Sequence of chain 1.Z:
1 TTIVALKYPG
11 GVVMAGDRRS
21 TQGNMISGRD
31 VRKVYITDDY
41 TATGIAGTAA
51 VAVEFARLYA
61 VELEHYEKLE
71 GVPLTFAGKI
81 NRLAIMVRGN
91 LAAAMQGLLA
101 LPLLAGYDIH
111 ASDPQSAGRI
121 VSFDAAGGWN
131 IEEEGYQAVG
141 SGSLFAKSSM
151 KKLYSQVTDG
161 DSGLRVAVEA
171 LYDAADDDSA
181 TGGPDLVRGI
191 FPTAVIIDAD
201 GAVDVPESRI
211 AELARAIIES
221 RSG

A protein and the small-molecule ligand that binds it are described below.
Small molecule (SMILES): CC[C@H]1C(=O)N[C@](C=O)([C@@H](O)[C@@H]2C=CCCC2)[C@@]1(C)O

Binding-site contacts:
Ligand atom C18 contacts residue LYS33 of chain 1.Z at 3.9 Å.
Ligand atom O14 contacts residue THR21 of chain 1.Z at 3.5 Å (h-bond).
Ligand atom C19 contacts residue VAL31 of chain 1.Z at 3.5 Å (hydrophobic).
Ligand atom O6 contacts residue ALA180 of chain 1.Z at 3.9 Å.
Ligand atom C20 contacts residue SER20 of chain 1.Z at 4.1 Å.
Ligand atom N9 contacts residue GLY47 of chain 1.Z at 2.9 Å (h-bond).
Ligand atom C5 contacts residue ALA180 of chain 1.Z at 3.2 Å (hydrophobic).
Ligand atom C3 contacts residue THR21 of chain 1.Z at 3.4 Å.
Ligand atom C11 contacts residue GLY47 of chain 1.Z at 4.0 Å.
Ligand atom O12 contacts residue ALA46 of chain 1.Z at 3.7 Å.
Ligand atom O6 contacts residue SER141 of chain 1.Z at 3.9 Å.
Ligand atom C18 contacts residue VAL31 of chain 1.Z at 3.9 Å (hydrophobic).
Ligand atom O12 contacts residue THR1 of chain 1.Z at 2.3 Å (h-bond).
Ligand atom C17 contacts residue GLY47 of chain 1.Z at 4.0 Å.
Ligand atom C5 contacts residue ARG19 of chain 1.Z at 3.8 Å.
Ligand atom C17 contacts residue ALA52 of chain 1.Z at 3.8 Å (hydrophobic).
Ligand atom C5 contacts residue THR21 of chain 1.Z at 3.5 Å.
Ligand atom C13 contacts residue ARG19 of chain 1.Z at 3.8 Å.
Ligand atom C13 contacts residue THR1 of chain 1.Z at 3.0 Å.
Ligand atom O14 contacts residue SER20 of chain 1.Z at 3.3 Å.
Ligand atom C5 contacts residue THR1 of chain 1.Z at 3.6 Å.
Ligand atom C15 contacts residue THR1 of chain 1.Z at 3.8 Å.
Ligand atom C7 contacts residue GLY47 of chain 1.Z at 3.7 Å.
Ligand atom C20 contacts residue ALA49 of chain 1.Z at 3.6 Å (hydrophobic).
Ligand atom O14 contacts residue ARG19 of chain 1.Z at 3.9 Å.
Ligand atom C2 contacts residue THR21 of chain 1.Z at 3.1 Å.
Ligand atom C19 contacts residue ALA49 of chain 1.Z at 3.7 Å (hydrophobic).
Ligand atom C16 contacts residue THR1 of chain 1.Z at 3.5 Å.
Ligand atom C16 contacts residue ILE45 of chain 1.Z at 4.0 Å (hydrophobic).
Ligand atom C16 contacts residue GLY47 of chain 1.Z at 3.5 Å.
Ligand atom C10 contacts residue THR1 of chain 1.Z at 2.4 Å.
Ligand atom O8 contacts residue GLY47 of chain 1.Z at 3.6 Å.
Ligand atom C11 contacts residue THR1 of chain 1.Z at 1.4 Å.
Ligand atom N9 contacts residue THR1 of chain 1.Z at 3.7 Å.
Ligand atom C15 contacts residue GLY47 of chain 1.Z at 3.5 Å.
Ligand atom C4 contacts residue THR1 of chain 1.Z at 3.2 Å.
Ligand atom O12 contacts residue GLY47 of chain 1.Z at 2.9 Å (h-bond).
Ligand atom C17 contacts residue ILE45 of chain 1.Z at 3.6 Å (hydrophobic).
Ligand atom C10 contacts residue GLY47 of chain 1.Z at 4.0 Å.
Ligand atom O6 contacts residue THR1 of chain 1.Z at 2.8 Å (h-bond).